Sequence of chain 4.A:
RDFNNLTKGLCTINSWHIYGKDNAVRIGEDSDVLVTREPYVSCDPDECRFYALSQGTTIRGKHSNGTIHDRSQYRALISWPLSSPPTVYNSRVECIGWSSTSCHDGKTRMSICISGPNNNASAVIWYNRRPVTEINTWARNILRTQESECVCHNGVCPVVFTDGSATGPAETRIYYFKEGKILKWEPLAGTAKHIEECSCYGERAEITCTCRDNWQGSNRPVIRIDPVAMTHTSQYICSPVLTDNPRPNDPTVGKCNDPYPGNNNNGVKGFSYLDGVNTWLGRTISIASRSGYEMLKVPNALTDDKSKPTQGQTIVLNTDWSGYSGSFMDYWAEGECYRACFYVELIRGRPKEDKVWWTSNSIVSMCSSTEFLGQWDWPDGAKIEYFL

A protein and the small-molecule ligand that binds it are described below.
Small molecule (SMILES): CC(=O)N[C@H]1[C@H](O[C@H]2[C@H](O)[C@@H](NC(C)=O)CO[C@@H]2CO)O[C@H](CO)[C@@H](O[C@@H]2O[C@H](CO[C@H]3O[C@H](CO)[C@@H](O)[C@H](O[C@H]4O[C@H](CO)[C@@H](O)[C@H](O)[C@@H]4O)[C@@H]3O)[C@@H](O)[C@H](O[C@H]3O[C@H](CO)[C@@H](O)[C@H](O)[C@@H]3O[C@H]3O[C@H](CO)[C@@H](O)[C@H](O)[C@@H]3O[C@H]3O[C@H](CO)[C@@H](O)[C@H](O)[C@@H]3O)[C@@H]2O)[C@@H]1O

Sequence of chain 2.A:
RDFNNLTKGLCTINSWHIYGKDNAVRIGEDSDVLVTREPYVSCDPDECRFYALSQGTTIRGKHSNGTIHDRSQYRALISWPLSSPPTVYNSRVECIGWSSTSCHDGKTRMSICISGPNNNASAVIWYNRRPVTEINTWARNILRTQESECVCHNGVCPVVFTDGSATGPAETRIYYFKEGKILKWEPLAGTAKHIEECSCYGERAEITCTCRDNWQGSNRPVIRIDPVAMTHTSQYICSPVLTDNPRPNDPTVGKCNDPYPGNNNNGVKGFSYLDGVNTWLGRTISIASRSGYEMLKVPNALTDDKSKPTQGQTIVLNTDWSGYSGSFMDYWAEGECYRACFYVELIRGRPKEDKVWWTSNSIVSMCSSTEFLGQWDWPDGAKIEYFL

Binding-site contacts:
Ligand atom C3 contacts residue GLY312 of chain 4.A at 3.2 Å.
Ligand atom O6 contacts residue LYS308 of chain 4.A at 2.8 Å (salt-bridge).
Ligand atom N2 contacts residue ARG140 of chain 2.A at 3.6 Å.
Ligand atom O4 contacts residue GLU294 of chain 4.A at 2.7 Å (salt-bridge).
Ligand atom O3 contacts residue GLU294 of chain 4.A at 2.6 Å (salt-bridge).
Ligand atom C3 contacts residue GLU294 of chain 4.A at 3.3 Å.
Ligand atom C1 contacts residue ASN120 of chain 2.A at 1.4 Å.
Ligand atom O4 contacts residue GLY312 of chain 4.A at 3.7 Å.
Ligand atom O5 contacts residue ASN120 of chain 2.A at 2.4 Å (h-bond).
Ligand atom C6 contacts residue PRO309 of chain 4.A at 3.6 Å (hydrophobic).
Ligand atom O3 contacts residue GLY312 of chain 4.A at 3.0 Å (h-bond).
Ligand atom C6 contacts residue ASP250 of chain 4.A at 3.5 Å.
Ligand atom O6 contacts residue ILE285 of chain 4.A at 2.8 Å (h-bond).
Ligand atom O5 contacts residue ARG283 of chain 4.A at 3.3 Å (salt-bridge).
Ligand atom O5 contacts residue GLN375 of chain 4.A at 3.4 Å (h-bond).
Ligand atom O5 contacts residue GLY374 of chain 4.A at 3.4 Å.
Ligand atom O4 contacts residue ILE287 of chain 4.A at 3.3 Å.
Ligand atom O5 contacts residue GLY312 of chain 4.A at 3.6 Å.
Ligand atom O4 contacts residue ARG247 of chain 4.A at 3.1 Å (salt-bridge).
Ligand atom C5 contacts residue ASN120 of chain 2.A at 3.6 Å.
Ligand atom O3 contacts residue GLN311 of chain 4.A at 3.3 Å.
Ligand atom O5 contacts residue ASP250 of chain 4.A at 3.5 Å (salt-bridge).
Ligand atom O2 contacts residue LEU296 of chain 4.A at 3.4 Å.
Ligand atom C6 contacts residue LEU373 of chain 4.A at 3.4 Å (hydrophobic).
Ligand atom C7 contacts residue ASN120 of chain 2.A at 3.5 Å.
Ligand atom C6 contacts residue LYS308 of chain 4.A at 3.7 Å.
Ligand atom C2 contacts residue ASN120 of chain 2.A at 2.5 Å.
Ligand atom O6 contacts residue GLN375 of chain 4.A at 3.2 Å.
Ligand atom O6 contacts residue THR310 of chain 4.A at 3.7 Å.
Ligand atom O3 contacts residue ARG283 of chain 4.A at 3.0 Å (salt-bridge).
Ligand atom N2 contacts residue ASN120 of chain 2.A at 2.9 Å (h-bond).
Ligand atom C6 contacts residue ILE285 of chain 4.A at 3.5 Å (hydrophobic).
Ligand atom O2 contacts residue ASN249 of chain 4.A at 3.0 Å (h-bond).
Ligand atom O4 contacts residue ARG283 of chain 4.A at 3.6 Å.
Ligand atom O2 contacts residue GLY312 of chain 4.A at 3.2 Å.
Ligand atom C4 contacts residue GLU294 of chain 4.A at 3.5 Å.
Ligand atom O3 contacts residue ASP250 of chain 4.A at 3.1 Å (salt-bridge).
Ligand atom O6 contacts residue ASP250 of chain 4.A at 2.5 Å (salt-bridge).
Ligand atom O3 contacts residue ASN249 of chain 4.A at 2.6 Å (h-bond).
Ligand atom C1 contacts residue ARG140 of chain 2.A at 3.7 Å.